Sequence of chain 1.A:
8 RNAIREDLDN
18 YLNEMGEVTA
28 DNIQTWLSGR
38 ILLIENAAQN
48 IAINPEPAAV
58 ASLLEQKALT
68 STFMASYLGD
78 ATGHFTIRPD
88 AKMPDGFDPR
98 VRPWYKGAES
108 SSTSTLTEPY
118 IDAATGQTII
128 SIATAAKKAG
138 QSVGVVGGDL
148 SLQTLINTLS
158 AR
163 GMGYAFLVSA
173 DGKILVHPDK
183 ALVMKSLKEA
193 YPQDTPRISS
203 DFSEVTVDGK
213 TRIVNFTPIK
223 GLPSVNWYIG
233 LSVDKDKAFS

Binding-site contacts:
Ligand atom CD2 contacts residue TRP101 of chain 1.A at 4.1 Å (hydrophobic).
Ligand atom CD1 contacts residue ALA72 of chain 1.A at 4.0 Å (hydrophobic).
Ligand atom N contacts residue ASP146 of chain 1.A at 2.8 Å (salt-bridge).
Ligand atom CB contacts residue ASP119 of chain 1.A at 3.4 Å.
Ligand atom N contacts residue TYR74 of chain 1.A at 4.0 Å.
Ligand atom N contacts residue ILE126 of chain 1.A at 3.5 Å.
Ligand atom C contacts residue TYR117 of chain 1.A at 3.8 Å (hydrophobic).
Ligand atom CD2 contacts residue PHE94 of chain 1.A at 4.2 Å (hydrophobic).
Ligand atom CD1 contacts residue TYR74 of chain 1.A at 3.6 Å (hydrophobic).
Ligand atom CB contacts residue MET90 of chain 1.A at 3.8 Å (hydrophobic).
Ligand atom OXT contacts residue ASP119 of chain 1.A at 3.4 Å (salt-bridge).
Ligand atom O contacts residue ALA120 of chain 1.A at 4.1 Å.
Ligand atom CD1 contacts residue ASP146 of chain 1.A at 3.6 Å.
Ligand atom CA contacts residue TRP101 of chain 1.A at 3.6 Å (hydrophobic).
Ligand atom C contacts residue ALA120 of chain 1.A at 3.8 Å (hydrophobic).
Ligand atom CD1 contacts residue ALA121 of chain 1.A at 4.3 Å (hydrophobic).
Ligand atom CA contacts residue ASP119 of chain 1.A at 3.6 Å.
Ligand atom CD2 contacts residue TYR74 of chain 1.A at 3.4 Å (hydrophobic).
Ligand atom CG contacts residue ILE84 of chain 1.A at 4.1 Å (hydrophobic).
Ligand atom C contacts residue ASP119 of chain 1.A at 3.9 Å.
Ligand atom CA contacts residue ASP146 of chain 1.A at 3.8 Å.
Ligand atom C contacts residue TRP101 of chain 1.A at 3.5 Å (hydrophobic).
Ligand atom N contacts residue ASP119 of chain 1.A at 3.1 Å (salt-bridge).
Ligand atom OXT contacts residue ALA120 of chain 1.A at 2.8 Å (h-bond).
Ligand atom OXT contacts residue ARG99 of chain 1.A at 2.9 Å (salt-bridge).
Ligand atom OXT contacts residue TYR117 of chain 1.A at 3.4 Å.
Ligand atom O contacts residue PHE94 of chain 1.A at 3.6 Å.
Ligand atom CD2 contacts residue ILE84 of chain 1.A at 4.1 Å (hydrophobic).
Ligand atom C contacts residue ARG99 of chain 1.A at 3.6 Å.
Ligand atom OXT contacts residue ILE118 of chain 1.A at 4.1 Å.
Ligand atom O contacts residue TRP101 of chain 1.A at 2.8 Å (h-bond).
Ligand atom CA contacts residue TYR117 of chain 1.A at 3.7 Å (hydrophobic).
Ligand atom CD1 contacts residue ILE84 of chain 1.A at 3.9 Å (hydrophobic).
Ligand atom O contacts residue ARG99 of chain 1.A at 2.8 Å (salt-bridge).
Ligand atom CG contacts residue MET90 of chain 1.A at 3.8 Å (hydrophobic).
Ligand atom CG contacts residue TYR74 of chain 1.A at 4.1 Å (hydrophobic).
Ligand atom N contacts residue SER128 of chain 1.A at 4.3 Å.
Ligand atom CB contacts residue ALA121 of chain 1.A at 4.3 Å (hydrophobic).
Ligand atom CB contacts residue ASP146 of chain 1.A at 4.0 Å.
Ligand atom N contacts residue TYR117 of chain 1.A at 2.9 Å (h-bond).

This protein binds this small molecule.
Small molecule (SMILES): CC(C)C[C@H](N)C(=O)O